Sequence of chain 1.F:
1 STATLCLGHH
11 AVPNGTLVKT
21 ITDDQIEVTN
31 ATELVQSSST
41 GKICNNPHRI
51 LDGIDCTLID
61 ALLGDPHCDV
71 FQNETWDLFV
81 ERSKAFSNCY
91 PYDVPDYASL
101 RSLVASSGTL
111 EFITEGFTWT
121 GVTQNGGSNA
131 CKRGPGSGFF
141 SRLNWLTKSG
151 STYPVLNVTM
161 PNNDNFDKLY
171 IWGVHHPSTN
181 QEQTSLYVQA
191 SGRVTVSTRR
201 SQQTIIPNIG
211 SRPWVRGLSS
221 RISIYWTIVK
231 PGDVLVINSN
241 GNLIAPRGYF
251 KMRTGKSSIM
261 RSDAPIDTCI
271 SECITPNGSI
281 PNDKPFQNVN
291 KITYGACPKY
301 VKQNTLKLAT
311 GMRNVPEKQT

Binding-site contacts:
Ligand atom O6 contacts residue ALA31 of chain 1.F at 3.2 Å (h-bond).
Ligand atom C1 contacts residue VAL105 of chain 1.S at 4.1 Å (hydrophobic).
Ligand atom C4 contacts residue VAL105 of chain 1.S at 3.7 Å (hydrophobic).
Ligand atom O3 contacts residue ASN30 of chain 1.F at 3.2 Å (h-bond).
Ligand atom N2 contacts residue VAL105 of chain 1.S at 3.6 Å.
Ligand atom C3 contacts residue ASN30 of chain 1.F at 3.1 Å.
Ligand atom O3 contacts residue VAL105 of chain 1.S at 2.5 Å.
Ligand atom C3 contacts residue VAL105 of chain 1.S at 3.5 Å (hydrophobic).
Ligand atom C5 contacts residue ASN30 of chain 1.F at 3.2 Å.
Ligand atom C2 contacts residue ASN30 of chain 1.F at 2.1 Å.
Ligand atom O5 contacts residue ALA31 of chain 1.F at 3.5 Å (h-bond).
Ligand atom C5 contacts residue ALA31 of chain 1.F at 4.5 Å (hydrophobic).
Ligand atom N2 contacts residue ASN30 of chain 1.F at 3.3 Å (h-bond).
Ligand atom C1 contacts residue ASN30 of chain 1.F at 1.4 Å.
Ligand atom C8 contacts residue VAL105 of chain 1.S at 3.9 Å (hydrophobic).
Ligand atom O5 contacts residue ASN30 of chain 1.F at 2.4 Å (h-bond).
Ligand atom C7 contacts residue ARG104 of chain 1.S at 4.0 Å.
Ligand atom C4 contacts residue ASN30 of chain 1.F at 3.7 Å.
Ligand atom O6 contacts residue THR32 of chain 1.F at 3.8 Å.
Ligand atom C2 contacts residue VAL105 of chain 1.S at 4.4 Å (hydrophobic).
Ligand atom C8 contacts residue ARG104 of chain 1.S at 2.6 Å.
Ligand atom O6 contacts residue ASN30 of chain 1.F at 3.4 Å (h-bond).
Ligand atom C7 contacts residue VAL105 of chain 1.S at 4.1 Å (hydrophobic).
Ligand atom O7 contacts residue ASN30 of chain 1.F at 3.9 Å.
Ligand atom C6 contacts residue ALA31 of chain 1.F at 4.3 Å (hydrophobic).
Ligand atom C7 contacts residue ASN30 of chain 1.F at 4.0 Å.
Ligand atom C1 contacts residue ALA31 of chain 1.F at 4.2 Å (hydrophobic).
Ligand atom C6 contacts residue ASN30 of chain 1.F at 3.4 Å.

Sequence of chain 1.S:
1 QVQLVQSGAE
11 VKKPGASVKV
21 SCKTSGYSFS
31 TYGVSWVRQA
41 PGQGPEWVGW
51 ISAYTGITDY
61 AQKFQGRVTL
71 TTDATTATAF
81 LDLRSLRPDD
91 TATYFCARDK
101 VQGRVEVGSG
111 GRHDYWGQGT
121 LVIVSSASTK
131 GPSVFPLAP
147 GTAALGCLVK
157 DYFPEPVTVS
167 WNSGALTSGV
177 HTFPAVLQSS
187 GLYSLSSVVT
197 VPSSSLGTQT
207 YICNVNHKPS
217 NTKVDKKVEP

The protein below binds the small molecule below.
Small molecule (SMILES): CC(=O)N[C@H]1[C@H](O[C@H]2[C@H](O)[C@@H](NC(C)=O)CO[C@@H]2CO)O[C@H](CO)[C@@H](O)[C@@H]1O